This protein binds this small molecule.
Small molecule (SMILES): [H]/N=C(\N)c1ccc(/C=N/OCC(=O)O)cc1

Binding-site contacts:
Ligand atom N1 contacts residue GLY204 of chain 1.A at 3.3 Å.
Ligand atom C6 contacts residue SER192 of chain 1.A at 3.9 Å.
Ligand atom N3 contacts residue CYS197 of chain 1.A at 3.7 Å.
Ligand atom C2 contacts residue TRP193 of chain 1.A at 3.8 Å (hydrophobic).
Ligand atom C3 contacts residue SER172 of chain 1.A at 3.8 Å.
Ligand atom C8 contacts residue GLN174 of chain 1.A at 3.6 Å.
Ligand atom C4 contacts residue TRP193 of chain 1.A at 3.7 Å (hydrophobic).
Ligand atom O3 contacts residue GLN174 of chain 1.A at 3.3 Å.
Ligand atom N1 contacts residue ASP171 of chain 1.A at 2.8 Å (salt-bridge).
Ligand atom C10 contacts residue GLY196 of chain 1.A at 3.4 Å.
Ligand atom C1 contacts residue TRP193 of chain 1.A at 3.9 Å (hydrophobic).
Ligand atom N3 contacts residue GLY194 of chain 1.A at 3.7 Å.
Ligand atom C4 contacts residue SER192 of chain 1.A at 3.7 Å.
Ligand atom N3 contacts residue GLY196 of chain 1.A at 2.8 Å (h-bond).
Ligand atom C9 contacts residue GLN174 of chain 1.A at 3.3 Å.
Ligand atom O1 contacts residue HIS40 of chain 1.A at 3.6 Å (h-bond).
Ligand atom N3 contacts residue SER172 of chain 1.A at 3.5 Å (h-bond).
Ligand atom C3 contacts residue VAL191 of chain 1.A at 3.9 Å (hydrophobic).
Ligand atom C8 contacts residue GLY175 of chain 1.A at 3.6 Å.
Ligand atom O3 contacts residue SER177 of chain 1.A at 2.7 Å (h-bond).
Ligand atom O1 contacts residue SER177 of chain 1.A at 3.1 Å (h-bond).
Ligand atom N2 contacts residue SER177 of chain 1.A at 3.3 Å (h-bond).
Ligand atom C1 contacts residue GLY196 of chain 1.A at 3.7 Å.
Ligand atom N2 contacts residue GLN174 of chain 1.A at 3.8 Å.
Ligand atom O2 contacts residue GLY175 of chain 1.A at 3.6 Å.
Ligand atom N3 contacts residue ASP171 of chain 1.A at 2.8 Å (salt-bridge).
Ligand atom C9 contacts residue CYS173 of chain 1.A at 3.9 Å (hydrophobic).
Ligand atom C2 contacts residue SER172 of chain 1.A at 3.7 Å.
Ligand atom O2 contacts residue GLN174 of chain 1.A at 3.7 Å.
Ligand atom C5 contacts residue SER177 of chain 1.A at 3.8 Å.
Ligand atom C1 contacts residue SER172 of chain 1.A at 3.1 Å.
Ligand atom C2 contacts residue GLY194 of chain 1.A at 3.9 Å.
Ligand atom C8 contacts residue SER177 of chain 1.A at 3.6 Å.
Ligand atom C6 contacts residue SER177 of chain 1.A at 2.7 Å.
Ligand atom C10 contacts residue CYS197 of chain 1.A at 3.9 Å (hydrophobic).
Ligand atom C3 contacts residue TRP193 of chain 1.A at 3.6 Å (hydrophobic).
Ligand atom C1 contacts residue ASP171 of chain 1.A at 3.5 Å.
Ligand atom C4 contacts residue VAL191 of chain 1.A at 3.7 Å (hydrophobic).
Ligand atom N1 contacts residue SER172 of chain 1.A at 2.8 Å (h-bond).
Ligand atom O3 contacts residue GLY175 of chain 1.A at 2.9 Å (h-bond).

Sequence of chain 1.A:
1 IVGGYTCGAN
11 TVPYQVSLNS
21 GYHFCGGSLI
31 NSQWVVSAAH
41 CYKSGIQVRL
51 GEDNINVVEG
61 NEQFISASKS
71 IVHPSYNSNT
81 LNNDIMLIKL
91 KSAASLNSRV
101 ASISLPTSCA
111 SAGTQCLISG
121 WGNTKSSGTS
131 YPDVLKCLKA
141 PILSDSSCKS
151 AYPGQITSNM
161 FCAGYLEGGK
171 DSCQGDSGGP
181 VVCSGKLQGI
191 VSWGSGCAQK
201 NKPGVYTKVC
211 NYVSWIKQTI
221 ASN